Binding-site contacts:
Ligand atom CA contacts residue SER231 of chain 1.A at 3.4 Å.
Ligand atom CD2 contacts residue ASP20 of chain 1.A at 3.7 Å.
Ligand atom O contacts residue ARG34 of chain 1.A at 3.2 Å (salt-bridge).
Ligand atom CB contacts residue SER231 of chain 1.A at 3.5 Å.
Ligand atom CA contacts residue LEU230 of chain 1.A at 3.7 Å (hydrophobic).
Ligand atom O contacts residue LYS35 of chain 1.A at 3.4 Å (salt-bridge).
Ligand atom OG contacts residue PHE39 of chain 1.A at 3.8 Å.
Ligand atom O contacts residue LEU4 of chain 1.A at 3.5 Å.
Ligand atom N contacts residue ASP229 of chain 1.A at 3.1 Å (salt-bridge).
Ligand atom CB contacts residue ASP229 of chain 1.A at 3.9 Å.
Ligand atom CB contacts residue LEU230 of chain 1.A at 3.5 Å (hydrophobic).
Ligand atom C contacts residue ARG34 of chain 1.A at 3.9 Å.
Ligand atom CB contacts residue LYS35 of chain 1.A at 3.9 Å.
Ligand atom CA contacts residue ARG34 of chain 1.A at 4.0 Å.
Ligand atom CD1 contacts residue LYS24 of chain 1.A at 3.8 Å.
Ligand atom CD1 contacts residue PHE27 of chain 1.A at 3.8 Å (hydrophobic).
Ligand atom O contacts residue PHE39 of chain 1.A at 4.0 Å.
Ligand atom C contacts residue PHE39 of chain 1.A at 3.9 Å (hydrophobic).
Ligand atom C contacts residue LYS24 of chain 1.A at 3.7 Å.
Ligand atom CG2 contacts residue ARG34 of chain 1.A at 3.9 Å.
Ligand atom O contacts residue LYS24 of chain 1.A at 2.6 Å (salt-bridge).
Ligand atom N contacts residue LEU230 of chain 1.A at 2.9 Å (h-bond).
Ligand atom CB contacts residue ARG34 of chain 1.A at 4.0 Å.
Ligand atom O contacts residue LYS35 of chain 1.A at 3.6 Å.
Ligand atom CD2 contacts residue ILE232 of chain 1.A at 3.9 Å (hydrophobic).
Ligand atom N contacts residue ARG34 of chain 1.A at 3.7 Å.
Ligand atom CD1 contacts residue LEU230 of chain 1.A at 3.5 Å (hydrophobic).
Ligand atom CD1 contacts residue LEU31 of chain 1.A at 3.9 Å (hydrophobic).
Ligand atom N contacts residue ASP229 of chain 1.A at 3.9 Å.
Ligand atom C contacts residue LYS35 of chain 1.A at 3.5 Å.
Ligand atom CB contacts residue PHE39 of chain 1.A at 4.0 Å (hydrophobic).
Ligand atom OG contacts residue ASP229 of chain 1.A at 3.9 Å.
Ligand atom CA contacts residue LEU230 of chain 1.A at 3.8 Å (hydrophobic).
Ligand atom N contacts residue ARG34 of chain 1.A at 3.7 Å.
Ligand atom C contacts residue LEU230 of chain 1.A at 3.8 Å (hydrophobic).
Ligand atom CA contacts residue ASP229 of chain 1.A at 3.7 Å.
Ligand atom O contacts residue LYS24 of chain 1.A at 3.3 Å (salt-bridge).
Ligand atom CB contacts residue LEU230 of chain 1.A at 3.5 Å (hydrophobic).
Ligand atom CG contacts residue LEU230 of chain 1.A at 3.4 Å (hydrophobic).
Ligand atom C contacts residue LYS24 of chain 1.A at 3.7 Å.

A small-molecule ligand and the protein it binds are described below.
Small molecule (SMILES): CC[C@H](C)[C@H](NC(=O)CNC(=O)[C@H](CC(C)C)NC(=O)[C@H](CO)NC(=O)CN)C(=O)NCC(=O)N[C@@H](CO)C(=O)N[C@@H](CC(C)C)C(=O)N[C@H](C=O)CCCN=C(N)N

Sequence of chain 1.A:
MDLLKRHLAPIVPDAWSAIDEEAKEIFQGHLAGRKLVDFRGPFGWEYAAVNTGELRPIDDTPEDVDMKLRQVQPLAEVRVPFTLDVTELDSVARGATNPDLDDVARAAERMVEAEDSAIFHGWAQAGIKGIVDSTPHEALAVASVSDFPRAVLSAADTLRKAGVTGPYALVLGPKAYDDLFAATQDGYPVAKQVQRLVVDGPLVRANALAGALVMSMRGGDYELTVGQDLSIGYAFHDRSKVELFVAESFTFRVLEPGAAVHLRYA